This small molecule binds to this protein.
Small molecule (SMILES): Cc1cc(CCCOc2c(C)cc(-c3noc(C(F)(F)F)n3)cc2C)on1

Sequence of chain 8.C:
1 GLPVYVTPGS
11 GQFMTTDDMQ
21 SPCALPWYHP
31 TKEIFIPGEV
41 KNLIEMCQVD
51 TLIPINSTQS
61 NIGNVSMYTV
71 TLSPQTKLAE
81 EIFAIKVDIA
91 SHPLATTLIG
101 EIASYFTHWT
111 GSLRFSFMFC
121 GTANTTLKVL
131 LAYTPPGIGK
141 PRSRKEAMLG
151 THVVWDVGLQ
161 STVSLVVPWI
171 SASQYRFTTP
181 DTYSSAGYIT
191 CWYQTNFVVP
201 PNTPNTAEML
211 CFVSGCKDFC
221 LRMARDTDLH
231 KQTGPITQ

Sequence of chain 8.A:
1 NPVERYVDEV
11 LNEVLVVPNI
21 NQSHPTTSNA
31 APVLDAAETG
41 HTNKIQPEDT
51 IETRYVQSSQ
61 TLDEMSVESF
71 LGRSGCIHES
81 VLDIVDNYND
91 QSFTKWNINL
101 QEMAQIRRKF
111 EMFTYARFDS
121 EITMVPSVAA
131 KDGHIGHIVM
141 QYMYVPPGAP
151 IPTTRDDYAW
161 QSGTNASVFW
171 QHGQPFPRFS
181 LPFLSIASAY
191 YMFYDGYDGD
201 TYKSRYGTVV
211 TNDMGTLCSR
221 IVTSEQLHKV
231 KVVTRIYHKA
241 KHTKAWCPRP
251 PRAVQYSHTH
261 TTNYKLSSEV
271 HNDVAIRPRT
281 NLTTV

Binding-site contacts:
Ligand atom F1 contacts residue LEU217 of chain 8.A at 3.4 Å.
Ligand atom C3A contacts residue PHE179 of chain 8.A at 3.4 Å (hydrophobic).
Ligand atom F2 contacts residue VAL168 of chain 8.A at 2.6 Å.
Ligand atom N3A contacts residue PHE179 of chain 8.A at 3.2 Å.
Ligand atom C1B contacts residue LEU181 of chain 8.A at 3.7 Å (hydrophobic).
Ligand atom N1A contacts residue LEU181 of chain 8.A at 3.7 Å.
Ligand atom N3A contacts residue TYR144 of chain 8.A at 3.7 Å.
Ligand atom CM6 contacts residue LEU184 of chain 8.A at 3.0 Å (hydrophobic).
Ligand atom N1A contacts residue PHE179 of chain 8.A at 3.7 Å.
Ligand atom C5B contacts residue LEU181 of chain 8.A at 3.4 Å (hydrophobic).
Ligand atom N1A contacts residue TYR144 of chain 8.A at 3.1 Å.
Ligand atom CM6 contacts residue MET214 of chain 8.A at 3.5 Å (hydrophobic).
Ligand atom F3 contacts residue ALA166 of chain 8.A at 2.8 Å.
Ligand atom C4 contacts residue TYR190 of chain 8.A at 3.4 Å (hydrophobic).
Ligand atom CM4 contacts residue TYR142 of chain 8.A at 3.5 Å (hydrophobic).
Ligand atom O1 contacts residue MET214 of chain 8.A at 3.5 Å (h-bond).
Ligand atom F3 contacts residue TYR142 of chain 8.A at 2.8 Å.
Ligand atom C6B contacts residue LEU181 of chain 8.A at 3.4 Å (hydrophobic).
Ligand atom F3 contacts residue SER167 of chain 8.A at 3.8 Å.
Ligand atom CM6 contacts residue TYR144 of chain 8.A at 3.3 Å (hydrophobic).
Ligand atom F3 contacts residue MET143 of chain 8.A at 3.3 Å.
Ligand atom F2 contacts residue TYR142 of chain 8.A at 3.6 Å.
Ligand atom C1B contacts residue ILE98 of chain 8.A at 3.6 Å (hydrophobic).
Ligand atom C3A contacts residue TYR144 of chain 8.A at 3.4 Å (hydrophobic).
Ligand atom C2A contacts residue PHE179 of chain 8.A at 3.6 Å (hydrophobic).
Ligand atom CM4 contacts residue PHE179 of chain 8.A at 3.8 Å (hydrophobic).
Ligand atom CM3 contacts residue TYR190 of chain 8.A at 3.5 Å (hydrophobic).
Ligand atom C5B contacts residue TYR144 of chain 8.A at 3.5 Å (hydrophobic).
Ligand atom C1C contacts residue MET214 of chain 8.A at 3.5 Å (hydrophobic).
Ligand atom CM3 contacts residue ASN212 of chain 8.A at 3.5 Å.
Ligand atom C2A contacts residue TYR144 of chain 8.A at 3.5 Å (hydrophobic).
Ligand atom F2 contacts residue PHE179 of chain 8.A at 3.3 Å.
Ligand atom CM2 contacts residue ILE122 of chain 8.A at 3.5 Å (hydrophobic).
Ligand atom C4B contacts residue LEU181 of chain 8.A at 3.5 Å (hydrophobic).
Ligand atom O1B contacts residue ILE98 of chain 8.A at 3.0 Å.
Ligand atom F1 contacts residue PHE179 of chain 8.A at 3.8 Å.
Ligand atom C5 contacts residue MET214 of chain 8.A at 3.5 Å (hydrophobic).
Ligand atom O1A contacts residue TYR144 of chain 8.A at 3.1 Å.
Ligand atom F3 contacts residue TYR144 of chain 8.A at 2.9 Å.
Ligand atom F1 contacts residue TYR142 of chain 8.A at 3.6 Å.